Binding-site contacts:
Ligand atom C8 contacts residue THR250 of chain 1.D at 3.7 Å.
Ligand atom N6 contacts residue ASP251 of chain 1.D at 3.4 Å (salt-bridge).
Ligand atom N3 contacts residue MET227 of chain 1.D at 3.5 Å.
Ligand atom C6 contacts residue VAL225 of chain 1.D at 3.7 Å (hydrophobic).
Ligand atom O5' contacts residue GLN310 of chain 1.F at 3.5 Å (h-bond).
Ligand atom O2' contacts residue SO41 of chain 1.N at 3.0 Å (h-bond).
Ligand atom C4' contacts residue SO41 of chain 1.N at 3.6 Å.
Ligand atom C5 contacts residue PHE208 of chain 1.D at 3.7 Å (hydrophobic).
Ligand atom C1' contacts residue SO41 of chain 1.N at 3.6 Å.
Ligand atom N6 contacts residue GLY111 of chain 1.D at 3.3 Å.
Ligand atom O2' contacts residue MET227 of chain 1.D at 2.9 Å (h-bond).
Ligand atom C3' contacts residue SO41 of chain 1.N at 3.4 Å.
Ligand atom C7 contacts residue THR250 of chain 1.D at 3.5 Å.
Ligand atom C6 contacts residue PHE208 of chain 1.D at 3.8 Å (hydrophobic).
Ligand atom C5' contacts residue PHE208 of chain 1.D at 3.8 Å (hydrophobic).
Ligand atom N6 contacts residue VAL225 of chain 1.D at 3.6 Å.
Ligand atom C8 contacts residue ALA109 of chain 1.D at 3.7 Å (hydrophobic).
Ligand atom O4' contacts residue ALA109 of chain 1.D at 3.7 Å.
Ligand atom C7 contacts residue CYS110 of chain 1.D at 3.5 Å (hydrophobic).
Ligand atom O5' contacts residue PHE208 of chain 1.D at 3.5 Å.
Ligand atom C2' contacts residue MET227 of chain 1.D at 3.7 Å (hydrophobic).
Ligand atom C5' contacts residue HIS152 of chain 1.F at 3.7 Å.
Ligand atom O4' contacts residue SO41 of chain 1.N at 3.2 Å (h-bond).
Ligand atom O3' contacts residue PRO84 of chain 1.D at 3.7 Å.
Ligand atom O2' contacts residue ASN226 of chain 1.D at 3.2 Å (h-bond).
Ligand atom O3' contacts residue SO41 of chain 1.N at 2.5 Å (h-bond).
Ligand atom C5 contacts residue GLY111 of chain 1.D at 3.6 Å.
Ligand atom C6 contacts residue GLY111 of chain 1.D at 3.6 Å.
Ligand atom C2 contacts residue MET227 of chain 1.D at 3.8 Å (hydrophobic).
Ligand atom O2' contacts residue ALA109 of chain 1.D at 3.8 Å.
Ligand atom N1 contacts residue VAL225 of chain 1.D at 3.5 Å.
Ligand atom C1' contacts residue ALA109 of chain 1.D at 3.3 Å (hydrophobic).
Ligand atom N6 contacts residue ASP253 of chain 1.D at 3.1 Å (salt-bridge).
Ligand atom N9 contacts residue ALA109 of chain 1.D at 3.5 Å (h-bond).
Ligand atom C2 contacts residue VAL225 of chain 1.D at 3.8 Å (hydrophobic).
Ligand atom N3 contacts residue ASN226 of chain 1.D at 3.7 Å.
Ligand atom C7 contacts residue GLY111 of chain 1.D at 3.6 Å.
Ligand atom N1 contacts residue PHE208 of chain 1.D at 3.7 Å.
Ligand atom O2' contacts residue THR228 of chain 1.D at 3.8 Å.
Ligand atom C8 contacts residue CYS110 of chain 1.D at 3.7 Å (hydrophobic).

The protein below binds the small molecule below.
Small molecule (SMILES): Nc1ncnc2c1ccn2[C@@H]1O[C@H](CO)[C@@H](O)[C@H]1O

Sequence of chain 1.D:
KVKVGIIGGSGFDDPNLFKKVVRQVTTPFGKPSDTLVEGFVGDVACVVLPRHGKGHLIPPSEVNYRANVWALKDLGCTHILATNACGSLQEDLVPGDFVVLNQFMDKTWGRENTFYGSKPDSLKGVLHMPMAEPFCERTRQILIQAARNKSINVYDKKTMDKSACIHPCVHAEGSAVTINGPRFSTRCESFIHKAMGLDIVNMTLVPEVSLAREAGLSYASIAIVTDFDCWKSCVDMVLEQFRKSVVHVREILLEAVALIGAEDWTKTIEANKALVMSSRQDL

Sequence of chain 1.F:
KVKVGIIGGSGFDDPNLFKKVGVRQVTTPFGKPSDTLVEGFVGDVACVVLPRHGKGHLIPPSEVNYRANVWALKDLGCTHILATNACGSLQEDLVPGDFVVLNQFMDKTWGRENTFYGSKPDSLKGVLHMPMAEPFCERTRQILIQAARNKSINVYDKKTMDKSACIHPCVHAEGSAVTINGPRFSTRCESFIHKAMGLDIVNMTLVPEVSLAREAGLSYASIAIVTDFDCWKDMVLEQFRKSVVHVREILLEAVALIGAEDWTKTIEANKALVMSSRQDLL